The protein below binds the small molecule below.
Small molecule (SMILES): CC(=O)N[C@H]1[C@H](O[C@H]2[C@H](O)[C@@H](NC(C)=O)CO[C@@H]2CO)O[C@H](CO)[C@@H](O[C@@H]2O[C@H](CO)[C@@H](O)[C@H](O)[C@@H]2O)[C@@H]1O

Binding-site contacts:
Ligand atom C1 contacts residue ARG531 of chain 1.C at 4.3 Å.
Ligand atom C4 contacts residue ASN256 of chain 1.A at 4.2 Å.
Ligand atom N2 contacts residue ASN256 of chain 1.A at 3.0 Å (h-bond).
Ligand atom C1 contacts residue ASN256 of chain 1.A at 1.4 Å.
Ligand atom O5 contacts residue ARG531 of chain 1.C at 3.4 Å.
Ligand atom O5 contacts residue ASN256 of chain 1.A at 2.3 Å (h-bond).
Ligand atom C7 contacts residue ASN256 of chain 1.A at 4.0 Å.
Ligand atom C3 contacts residue ASN256 of chain 1.A at 3.8 Å.
Ligand atom C5 contacts residue ASN256 of chain 1.A at 3.6 Å.
Ligand atom O6 contacts residue ARG531 of chain 1.C at 3.9 Å.
Ligand atom C6 contacts residue ARG531 of chain 1.C at 3.5 Å.
Ligand atom C2 contacts residue ASN256 of chain 1.A at 2.5 Å.
Ligand atom C5 contacts residue ARG531 of chain 1.C at 4.1 Å.

Sequence of chain 1.A:
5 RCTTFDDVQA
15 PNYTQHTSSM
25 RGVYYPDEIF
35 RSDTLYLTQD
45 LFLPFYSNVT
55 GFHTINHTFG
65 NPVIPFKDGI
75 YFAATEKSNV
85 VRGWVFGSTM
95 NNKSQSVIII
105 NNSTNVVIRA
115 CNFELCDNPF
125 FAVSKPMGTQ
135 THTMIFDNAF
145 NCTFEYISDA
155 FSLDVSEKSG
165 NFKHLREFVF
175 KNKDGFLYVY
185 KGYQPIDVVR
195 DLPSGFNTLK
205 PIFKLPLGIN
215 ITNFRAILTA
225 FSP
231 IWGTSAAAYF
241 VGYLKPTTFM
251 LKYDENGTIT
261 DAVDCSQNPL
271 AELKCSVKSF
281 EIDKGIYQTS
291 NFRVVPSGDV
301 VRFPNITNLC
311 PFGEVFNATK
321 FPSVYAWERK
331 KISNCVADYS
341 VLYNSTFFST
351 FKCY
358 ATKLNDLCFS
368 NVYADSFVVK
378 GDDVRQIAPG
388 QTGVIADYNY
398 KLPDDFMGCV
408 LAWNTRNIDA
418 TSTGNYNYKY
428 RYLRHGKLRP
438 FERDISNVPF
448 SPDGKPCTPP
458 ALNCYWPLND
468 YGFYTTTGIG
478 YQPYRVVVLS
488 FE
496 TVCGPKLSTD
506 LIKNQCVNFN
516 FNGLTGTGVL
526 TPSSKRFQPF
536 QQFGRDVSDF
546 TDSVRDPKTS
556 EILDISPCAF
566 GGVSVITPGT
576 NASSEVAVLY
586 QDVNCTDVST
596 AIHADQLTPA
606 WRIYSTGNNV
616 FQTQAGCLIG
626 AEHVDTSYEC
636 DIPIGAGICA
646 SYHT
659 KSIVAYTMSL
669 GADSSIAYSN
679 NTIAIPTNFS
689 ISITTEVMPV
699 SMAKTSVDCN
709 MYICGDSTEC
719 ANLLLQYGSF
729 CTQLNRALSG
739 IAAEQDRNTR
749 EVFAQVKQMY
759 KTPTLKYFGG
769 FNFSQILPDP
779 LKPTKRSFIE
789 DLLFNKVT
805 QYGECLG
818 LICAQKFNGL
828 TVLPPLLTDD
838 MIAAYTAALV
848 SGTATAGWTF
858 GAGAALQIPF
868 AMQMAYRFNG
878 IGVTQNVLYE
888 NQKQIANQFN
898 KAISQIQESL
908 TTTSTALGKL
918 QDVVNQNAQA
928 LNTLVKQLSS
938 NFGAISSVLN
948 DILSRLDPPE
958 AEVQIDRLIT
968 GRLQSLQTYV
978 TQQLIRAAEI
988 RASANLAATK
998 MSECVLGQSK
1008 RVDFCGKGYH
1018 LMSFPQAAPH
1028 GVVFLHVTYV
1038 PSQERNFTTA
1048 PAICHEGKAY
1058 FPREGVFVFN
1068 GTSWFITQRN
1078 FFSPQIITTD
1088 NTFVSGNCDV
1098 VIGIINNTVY

Sequence of chain 1.C:
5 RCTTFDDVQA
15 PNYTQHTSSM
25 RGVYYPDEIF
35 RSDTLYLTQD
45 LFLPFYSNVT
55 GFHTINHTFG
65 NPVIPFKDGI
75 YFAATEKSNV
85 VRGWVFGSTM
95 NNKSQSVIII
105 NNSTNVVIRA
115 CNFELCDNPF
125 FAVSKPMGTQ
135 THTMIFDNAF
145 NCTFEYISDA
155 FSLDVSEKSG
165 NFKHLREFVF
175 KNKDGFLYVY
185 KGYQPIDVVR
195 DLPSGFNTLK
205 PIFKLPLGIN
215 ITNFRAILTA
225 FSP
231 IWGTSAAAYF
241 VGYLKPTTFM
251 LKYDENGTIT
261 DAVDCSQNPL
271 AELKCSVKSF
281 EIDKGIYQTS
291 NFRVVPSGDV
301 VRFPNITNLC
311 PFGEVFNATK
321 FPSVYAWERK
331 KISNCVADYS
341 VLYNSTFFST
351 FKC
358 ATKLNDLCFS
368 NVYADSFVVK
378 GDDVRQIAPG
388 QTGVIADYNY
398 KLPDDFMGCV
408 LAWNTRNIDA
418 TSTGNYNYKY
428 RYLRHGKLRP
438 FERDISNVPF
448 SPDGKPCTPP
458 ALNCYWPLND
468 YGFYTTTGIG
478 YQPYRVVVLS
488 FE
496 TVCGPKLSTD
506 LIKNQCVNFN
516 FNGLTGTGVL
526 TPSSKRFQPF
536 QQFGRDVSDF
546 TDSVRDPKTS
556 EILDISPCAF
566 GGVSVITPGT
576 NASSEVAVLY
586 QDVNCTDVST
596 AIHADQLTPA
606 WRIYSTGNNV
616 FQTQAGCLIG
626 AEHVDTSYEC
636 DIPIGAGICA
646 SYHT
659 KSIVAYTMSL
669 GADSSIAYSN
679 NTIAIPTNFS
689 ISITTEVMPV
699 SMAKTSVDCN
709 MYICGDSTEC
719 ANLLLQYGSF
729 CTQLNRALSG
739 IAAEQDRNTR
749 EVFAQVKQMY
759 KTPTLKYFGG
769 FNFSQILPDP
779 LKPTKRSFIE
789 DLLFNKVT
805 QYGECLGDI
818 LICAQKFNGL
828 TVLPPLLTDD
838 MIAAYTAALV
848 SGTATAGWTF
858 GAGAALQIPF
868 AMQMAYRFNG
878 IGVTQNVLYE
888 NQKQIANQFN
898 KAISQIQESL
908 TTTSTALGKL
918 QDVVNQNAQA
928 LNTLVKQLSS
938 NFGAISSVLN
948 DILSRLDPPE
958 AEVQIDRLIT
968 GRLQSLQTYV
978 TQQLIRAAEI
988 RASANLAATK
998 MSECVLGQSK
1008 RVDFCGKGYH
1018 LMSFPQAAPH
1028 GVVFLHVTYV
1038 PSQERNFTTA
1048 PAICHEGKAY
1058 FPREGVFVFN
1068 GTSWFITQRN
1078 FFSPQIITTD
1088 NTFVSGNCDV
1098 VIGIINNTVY